Sequence of chain 1.C:
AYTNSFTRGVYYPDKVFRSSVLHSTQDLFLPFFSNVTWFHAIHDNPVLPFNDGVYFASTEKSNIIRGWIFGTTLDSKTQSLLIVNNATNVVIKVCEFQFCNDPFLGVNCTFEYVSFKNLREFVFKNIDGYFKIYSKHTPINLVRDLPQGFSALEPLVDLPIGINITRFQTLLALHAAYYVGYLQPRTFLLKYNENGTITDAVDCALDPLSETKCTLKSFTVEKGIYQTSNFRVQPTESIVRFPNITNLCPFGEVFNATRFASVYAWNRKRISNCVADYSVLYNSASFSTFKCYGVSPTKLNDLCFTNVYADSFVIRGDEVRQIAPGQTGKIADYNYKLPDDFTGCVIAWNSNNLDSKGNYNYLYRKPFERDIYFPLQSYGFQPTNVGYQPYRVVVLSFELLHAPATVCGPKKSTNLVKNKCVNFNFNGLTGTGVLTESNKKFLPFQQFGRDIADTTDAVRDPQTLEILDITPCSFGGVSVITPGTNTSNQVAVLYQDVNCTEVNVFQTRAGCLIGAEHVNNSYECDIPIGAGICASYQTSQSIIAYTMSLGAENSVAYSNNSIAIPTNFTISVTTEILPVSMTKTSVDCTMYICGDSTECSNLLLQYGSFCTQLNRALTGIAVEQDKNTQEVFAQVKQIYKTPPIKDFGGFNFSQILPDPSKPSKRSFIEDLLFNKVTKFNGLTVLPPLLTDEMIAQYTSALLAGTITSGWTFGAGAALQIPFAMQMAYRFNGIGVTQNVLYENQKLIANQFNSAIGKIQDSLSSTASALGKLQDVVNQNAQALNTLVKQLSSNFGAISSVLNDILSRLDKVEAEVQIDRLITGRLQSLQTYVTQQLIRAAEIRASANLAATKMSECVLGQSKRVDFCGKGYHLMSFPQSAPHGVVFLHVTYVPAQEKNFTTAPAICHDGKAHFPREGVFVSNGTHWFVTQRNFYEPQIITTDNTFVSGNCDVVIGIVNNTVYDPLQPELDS

Binding-site contacts:
Ligand atom O7 contacts residue GLU465 of chain 1.B at 3.9 Å.
Ligand atom O6 contacts residue THR108 of chain 1.C at 3.7 Å.
Ligand atom N2 contacts residue ASN234 of chain 1.C at 3.0 Å (h-bond).
Ligand atom C8 contacts residue LYS462 of chain 1.B at 3.6 Å.
Ligand atom C1 contacts residue ASN234 of chain 1.C at 1.5 Å.
Ligand atom O6 contacts residue THR236 of chain 1.C at 2.9 Å (h-bond).
Ligand atom N2 contacts residue GLU465 of chain 1.B at 4.1 Å.
Ligand atom C1 contacts residue THR236 of chain 1.C at 4.3 Å.
Ligand atom C5 contacts residue THR108 of chain 1.C at 4.4 Å.
Ligand atom C4 contacts residue ASN234 of chain 1.C at 4.2 Å.
Ligand atom C1 contacts residue THR108 of chain 1.C at 4.1 Å.
Ligand atom C2 contacts residue ASN234 of chain 1.C at 2.5 Å.
Ligand atom C5 contacts residue ASN234 of chain 1.C at 3.7 Å.
Ligand atom C7 contacts residue ASN234 of chain 1.C at 3.9 Å.
Ligand atom C6 contacts residue THR108 of chain 1.C at 4.3 Å.
Ligand atom O5 contacts residue ASN234 of chain 1.C at 2.3 Å (h-bond).
Ligand atom C3 contacts residue ASN234 of chain 1.C at 3.8 Å.
Ligand atom C8 contacts residue GLU465 of chain 1.B at 3.2 Å.
Ligand atom O7 contacts residue ASN234 of chain 1.C at 4.3 Å.
Ligand atom C6 contacts residue THR236 of chain 1.C at 4.3 Å.
Ligand atom O5 contacts residue THR108 of chain 1.C at 3.3 Å.
Ligand atom C5 contacts residue THR236 of chain 1.C at 4.0 Å.
Ligand atom C7 contacts residue GLU465 of chain 1.B at 3.5 Å.
Ligand atom O5 contacts residue THR236 of chain 1.C at 4.0 Å.

This small molecule binds to this protein.
Small molecule (SMILES): CC(=O)N[C@H]1[C@H](O[C@H]2[C@H](O)[C@@H](NC(C)=O)CO[C@@H]2CO)O[C@H](CO)[C@@H](O)[C@@H]1O

Sequence of chain 1.B:
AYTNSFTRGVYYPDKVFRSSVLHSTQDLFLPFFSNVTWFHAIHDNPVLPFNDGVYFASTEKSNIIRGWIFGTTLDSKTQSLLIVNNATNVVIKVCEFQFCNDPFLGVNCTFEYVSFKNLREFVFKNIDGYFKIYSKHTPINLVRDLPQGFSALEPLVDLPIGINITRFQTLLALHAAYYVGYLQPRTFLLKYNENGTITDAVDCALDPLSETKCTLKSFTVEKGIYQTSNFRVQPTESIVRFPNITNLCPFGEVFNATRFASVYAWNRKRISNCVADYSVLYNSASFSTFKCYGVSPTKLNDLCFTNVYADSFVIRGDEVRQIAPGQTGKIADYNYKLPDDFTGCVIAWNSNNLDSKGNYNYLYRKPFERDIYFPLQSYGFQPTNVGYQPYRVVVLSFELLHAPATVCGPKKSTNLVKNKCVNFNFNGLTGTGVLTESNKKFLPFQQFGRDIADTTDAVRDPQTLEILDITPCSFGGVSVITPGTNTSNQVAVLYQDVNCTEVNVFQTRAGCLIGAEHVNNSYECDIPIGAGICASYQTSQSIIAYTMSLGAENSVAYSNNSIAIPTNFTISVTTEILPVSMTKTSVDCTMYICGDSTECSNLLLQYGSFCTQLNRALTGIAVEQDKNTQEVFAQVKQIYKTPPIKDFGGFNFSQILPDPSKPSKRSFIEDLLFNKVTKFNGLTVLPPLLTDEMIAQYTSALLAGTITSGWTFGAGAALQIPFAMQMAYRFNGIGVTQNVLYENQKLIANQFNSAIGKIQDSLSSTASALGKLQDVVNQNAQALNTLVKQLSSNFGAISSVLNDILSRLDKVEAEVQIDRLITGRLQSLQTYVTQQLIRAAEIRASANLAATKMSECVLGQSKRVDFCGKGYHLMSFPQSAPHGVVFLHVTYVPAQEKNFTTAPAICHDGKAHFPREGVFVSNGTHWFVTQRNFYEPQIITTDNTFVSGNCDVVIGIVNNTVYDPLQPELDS